The protein below binds the small molecule below.
Small molecule (SMILES): CC(=O)N[C@H]1[C@H](O[C@H]2[C@H](O)[C@@H](NC(C)=O)CO[C@@H]2CO)O[C@H](CO)[C@@H](O[C@@H]2O[C@H](CO)[C@@H](O)[C@H](O)[C@@H]2O)[C@@H]1O

Sequence of chain 1.A:
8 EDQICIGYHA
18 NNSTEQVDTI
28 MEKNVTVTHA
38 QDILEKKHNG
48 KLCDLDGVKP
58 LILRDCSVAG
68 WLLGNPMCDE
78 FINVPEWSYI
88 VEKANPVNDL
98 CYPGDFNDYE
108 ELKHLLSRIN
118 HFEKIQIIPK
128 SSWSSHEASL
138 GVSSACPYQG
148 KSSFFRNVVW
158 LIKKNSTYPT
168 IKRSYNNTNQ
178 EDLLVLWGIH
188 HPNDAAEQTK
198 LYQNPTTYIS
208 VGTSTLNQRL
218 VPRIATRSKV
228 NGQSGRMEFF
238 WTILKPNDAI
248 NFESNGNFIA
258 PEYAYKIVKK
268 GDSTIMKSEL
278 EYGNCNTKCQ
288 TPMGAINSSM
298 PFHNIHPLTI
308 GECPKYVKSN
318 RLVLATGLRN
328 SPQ

Binding-site contacts:
Ligand atom C1 contacts residue THR175 of chain 1.A at 4.4 Å.
Ligand atom C5 contacts residue ASN173 of chain 1.A at 3.6 Å.
Ligand atom O7 contacts residue ALA246 of chain 1.A at 3.5 Å.
Ligand atom C1 contacts residue ASN173 of chain 1.A at 1.4 Å.
Ligand atom C6 contacts residue THR175 of chain 1.A at 4.3 Å.
Ligand atom O7 contacts residue SER225 of chain 1.C at 4.2 Å.
Ligand atom C3 contacts residue ASN244 of chain 1.A at 4.2 Å.
Ligand atom C2 contacts residue ASN244 of chain 1.A at 4.0 Å.
Ligand atom O7 contacts residue ASN244 of chain 1.A at 3.2 Å.
Ligand atom C7 contacts residue ASN244 of chain 1.A at 3.6 Å.
Ligand atom C7 contacts residue ASN173 of chain 1.A at 4.2 Å.
Ligand atom O4 contacts residue ASN244 of chain 1.A at 4.1 Å.
Ligand atom N2 contacts residue ALA246 of chain 1.A at 4.3 Å.
Ligand atom O5 contacts residue THR175 of chain 1.A at 3.7 Å.
Ligand atom C5 contacts residue ASN244 of chain 1.A at 3.5 Å.
Ligand atom C6 contacts residue ASN244 of chain 1.A at 3.3 Å.
Ligand atom C8 contacts residue ASN244 of chain 1.A at 4.1 Å.
Ligand atom C3 contacts residue ASN173 of chain 1.A at 3.8 Å.
Ligand atom N2 contacts residue ASN173 of chain 1.A at 3.0 Å (h-bond).
Ligand atom C1 contacts residue ASN244 of chain 1.A at 4.1 Å.
Ligand atom N2 contacts residue ASN244 of chain 1.A at 3.1 Å (h-bond).
Ligand atom C7 contacts residue ALA246 of chain 1.A at 4.4 Å (hydrophobic).
Ligand atom C4 contacts residue ASN173 of chain 1.A at 4.2 Å.
Ligand atom C2 contacts residue ASN173 of chain 1.A at 2.5 Å.
Ligand atom O5 contacts residue ASN173 of chain 1.A at 2.4 Å (h-bond).

Sequence of chain 1.C:
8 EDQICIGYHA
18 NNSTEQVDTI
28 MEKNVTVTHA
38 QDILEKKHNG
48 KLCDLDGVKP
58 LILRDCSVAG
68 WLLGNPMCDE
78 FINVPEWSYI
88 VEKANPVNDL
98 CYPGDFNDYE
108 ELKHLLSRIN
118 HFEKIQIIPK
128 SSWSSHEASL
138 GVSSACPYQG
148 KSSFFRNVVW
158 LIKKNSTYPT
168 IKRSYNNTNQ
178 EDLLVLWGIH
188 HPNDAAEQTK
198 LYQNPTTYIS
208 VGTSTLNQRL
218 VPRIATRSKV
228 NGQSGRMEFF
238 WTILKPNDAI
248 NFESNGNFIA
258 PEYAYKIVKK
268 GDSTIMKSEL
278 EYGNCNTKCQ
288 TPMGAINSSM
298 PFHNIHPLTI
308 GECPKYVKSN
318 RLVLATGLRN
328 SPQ